A protein and the small-molecule ligand that binds it are described below.
Small molecule (SMILES): CC(=O)N[C@H]1[C@H](O[C@H]2[C@H](O)[C@@H](NC(C)=O)CO[C@@H]2CO)O[C@H](CO)[C@@H](O[C@@H]2O[C@H](CO[C@H]3O[C@H](CO)[C@@H](O)[C@H](O)[C@@H]3O)[C@@H](O)[C@H](O[C@H]3O[C@H](CO)[C@@H](O)[C@H](O)[C@@H]3O)[C@@H]2O)[C@@H]1O

Sequence of chain 1.A:
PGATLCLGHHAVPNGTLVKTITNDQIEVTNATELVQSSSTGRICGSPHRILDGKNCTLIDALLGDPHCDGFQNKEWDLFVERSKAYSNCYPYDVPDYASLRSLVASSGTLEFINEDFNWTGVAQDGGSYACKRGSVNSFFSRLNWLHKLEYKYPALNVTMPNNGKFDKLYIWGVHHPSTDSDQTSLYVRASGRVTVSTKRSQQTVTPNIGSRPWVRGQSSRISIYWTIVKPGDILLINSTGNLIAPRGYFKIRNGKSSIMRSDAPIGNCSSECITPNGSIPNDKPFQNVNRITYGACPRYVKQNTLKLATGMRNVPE

Binding-site contacts:
Ligand atom C4 contacts residue ASN159 of chain 1.A at 4.2 Å.
Ligand atom O7 contacts residue PRO215 of chain 3.A at 4.1 Å.
Ligand atom O7 contacts residue ASN159 of chain 1.A at 3.8 Å.
Ligand atom O5 contacts residue LEU238 of chain 1.A at 4.2 Å.
Ligand atom C1 contacts residue TRP216 of chain 3.A at 4.2 Å (hydrophobic).
Ligand atom C3 contacts residue SER213 of chain 3.A at 4.1 Å.
Ligand atom C1 contacts residue ASN159 of chain 1.A at 1.4 Å.
Ligand atom C6 contacts residue LEU238 of chain 1.A at 4.1 Å (hydrophobic).
Ligand atom N2 contacts residue TRP216 of chain 3.A at 4.3 Å.
Ligand atom C2 contacts residue ASN159 of chain 1.A at 2.5 Å.
Ligand atom O6 contacts residue THR161 of chain 1.A at 4.0 Å.
Ligand atom C3 contacts residue TRP216 of chain 3.A at 4.3 Å (hydrophobic).
Ligand atom C8 contacts residue ILE236 of chain 1.A at 4.2 Å (hydrophobic).
Ligand atom O7 contacts residue TRP216 of chain 3.A at 3.3 Å (h-bond).
Ligand atom O5 contacts residue TRP216 of chain 3.A at 4.2 Å.
Ligand atom C2 contacts residue TRP216 of chain 3.A at 4.0 Å (hydrophobic).
Ligand atom C3 contacts residue ASN159 of chain 1.A at 3.8 Å.
Ligand atom C6 contacts residue TRP216 of chain 3.A at 4.2 Å (hydrophobic).
Ligand atom O6 contacts residue GAL2 of chain 3.G at 3.9 Å.
Ligand atom C1 contacts residue SER213 of chain 3.A at 3.9 Å.
Ligand atom N2 contacts residue SER213 of chain 3.A at 3.6 Å.
Ligand atom C2 contacts residue SER213 of chain 3.A at 4.0 Å.
Ligand atom O3 contacts residue TRP216 of chain 3.A at 4.1 Å.
Ligand atom C5 contacts residue TRP216 of chain 3.A at 3.8 Å (hydrophobic).
Ligand atom O6 contacts residue TRP216 of chain 3.A at 3.0 Å.
Ligand atom C5 contacts residue ASN159 of chain 1.A at 3.7 Å.
Ligand atom C8 contacts residue NAG1 of chain 1.F at 3.1 Å.
Ligand atom C7 contacts residue ASN159 of chain 1.A at 3.5 Å.
Ligand atom O5 contacts residue ASN159 of chain 1.A at 2.4 Å (h-bond).
Ligand atom C4 contacts residue TRP216 of chain 3.A at 3.9 Å (hydrophobic).
Ligand atom C5 contacts residue TRP216 of chain 3.A at 4.4 Å (hydrophobic).
Ligand atom C6 contacts residue TRP216 of chain 3.A at 4.0 Å (hydrophobic).
Ligand atom O5 contacts residue TRP216 of chain 3.A at 4.4 Å.
Ligand atom O6 contacts residue TRP216 of chain 3.A at 4.4 Å.
Ligand atom N2 contacts residue ASN159 of chain 1.A at 2.9 Å (h-bond).
Ligand atom C5 contacts residue LEU238 of chain 1.A at 3.7 Å (hydrophobic).
Ligand atom C7 contacts residue NAG1 of chain 1.F at 4.1 Å.
Ligand atom O7 contacts residue LEU238 of chain 1.A at 4.4 Å.
Ligand atom C6 contacts residue THR161 of chain 1.A at 4.2 Å.
Ligand atom C7 contacts residue TRP216 of chain 3.A at 4.0 Å (hydrophobic).

Sequence of chain 3.A:
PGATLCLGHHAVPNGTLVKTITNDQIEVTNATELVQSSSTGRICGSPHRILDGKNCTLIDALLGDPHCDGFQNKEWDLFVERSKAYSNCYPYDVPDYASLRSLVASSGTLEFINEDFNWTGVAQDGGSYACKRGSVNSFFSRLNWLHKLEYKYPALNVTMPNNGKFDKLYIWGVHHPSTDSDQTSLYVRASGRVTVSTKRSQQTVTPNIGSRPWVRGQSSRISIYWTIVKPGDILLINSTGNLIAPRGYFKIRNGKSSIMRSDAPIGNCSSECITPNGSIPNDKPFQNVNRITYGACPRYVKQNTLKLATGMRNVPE